Sequence of chain 3.A:
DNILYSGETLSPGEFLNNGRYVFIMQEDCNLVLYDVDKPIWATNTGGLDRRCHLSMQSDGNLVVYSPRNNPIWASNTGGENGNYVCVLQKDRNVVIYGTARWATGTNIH

Sequence of chain 1.A:
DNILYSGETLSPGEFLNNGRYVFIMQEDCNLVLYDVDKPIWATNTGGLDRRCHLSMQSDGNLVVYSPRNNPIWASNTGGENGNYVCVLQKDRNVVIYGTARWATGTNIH

The small molecule below binds the protein below.
Small molecule (SMILES): OC[C@H]1O[C@H](O[C@@H]2[C@H](O)[C@@H](O)O[C@H](CO)[C@H]2O)[C@@H](O)[C@@H](O)[C@@H]1O

Binding-site contacts:
Ligand atom C1 contacts residue ASN107 of chain 3.A at 4.2 Å.
Ligand atom O3 contacts residue GLN89 of chain 1.A at 2.9 Å (h-bond).
Ligand atom O3 contacts residue ASP91 of chain 1.A at 3.9 Å.
Ligand atom C4 contacts residue GLN89 of chain 1.A at 4.1 Å.
Ligand atom C4 contacts residue VAL95 of chain 1.A at 4.1 Å (hydrophobic).
Ligand atom C6 contacts residue VAL95 of chain 1.A at 4.3 Å (hydrophobic).
Ligand atom C5 contacts residue ASN93 of chain 1.A at 4.0 Å.
Ligand atom C1 contacts residue ASN93 of chain 1.A at 3.6 Å.
Ligand atom C5 contacts residue ASN83 of chain 3.A at 4.0 Å.
Ligand atom O4 contacts residue ASN83 of chain 3.A at 3.3 Å.
Ligand atom C4 contacts residue ASN93 of chain 1.A at 4.2 Å.
Ligand atom C6 contacts residue ALA103 of chain 3.A at 4.2 Å (hydrophobic).
Ligand atom O2 contacts residue GLN89 of chain 1.A at 3.2 Å (h-bond).
Ligand atom O4 contacts residue VAL95 of chain 1.A at 4.0 Å.
Ligand atom O2 contacts residue ASN93 of chain 1.A at 3.1 Å (h-bond).
Ligand atom O2 contacts residue ASN83 of chain 3.A at 3.2 Å (h-bond).
Ligand atom O6 contacts residue ALA103 of chain 3.A at 3.8 Å.
Ligand atom C3 contacts residue TYR97 of chain 1.A at 4.3 Å (hydrophobic).
Ligand atom C2 contacts residue ASN83 of chain 3.A at 4.0 Å.
Ligand atom C6 contacts residue ASN93 of chain 1.A at 4.3 Å.
Ligand atom C4 contacts residue ASN83 of chain 3.A at 4.2 Å.
Ligand atom O2 contacts residue ASP91 of chain 1.A at 2.6 Å (salt-bridge).
Ligand atom C3 contacts residue ASP91 of chain 1.A at 4.3 Å.
Ligand atom O3 contacts residue TYR97 of chain 1.A at 3.6 Å.
Ligand atom C3 contacts residue ASN83 of chain 3.A at 4.1 Å.
Ligand atom O4 contacts residue GLN89 of chain 1.A at 4.5 Å.
Ligand atom O4 contacts residue TYR97 of chain 1.A at 2.9 Å (h-bond).
Ligand atom C6 contacts residue HIS109 of chain 3.A at 4.4 Å.
Ligand atom C3 contacts residue GLN89 of chain 1.A at 3.9 Å.
Ligand atom C6 contacts residue ASN83 of chain 3.A at 4.4 Å.
Ligand atom C2 contacts residue ASN93 of chain 1.A at 3.9 Å.
Ligand atom O2 contacts residue ASN107 of chain 3.A at 3.9 Å.
Ligand atom C4 contacts residue TYR97 of chain 1.A at 3.8 Å (hydrophobic).
Ligand atom O4 contacts residue ASN107 of chain 3.A at 3.4 Å (h-bond).
Ligand atom O5 contacts residue ASN93 of chain 1.A at 3.2 Å (h-bond).
Ligand atom C2 contacts residue ASP91 of chain 1.A at 3.4 Å.
Ligand atom O4 contacts residue ALA100 of chain 3.A at 4.1 Å.
Ligand atom C2 contacts residue GLN89 of chain 1.A at 4.1 Å.
Ligand atom O4 contacts residue HIS109 of chain 3.A at 3.6 Å.
Ligand atom C6 contacts residue ALA100 of chain 3.A at 3.9 Å (hydrophobic).